A small-molecule ligand and the protein it binds are described below.
Small molecule (SMILES): CC(=O)N[C@@H]1[C@@H](O)[C@H](O)[C@@H](CO)O[C@H]1O

Binding-site contacts:
Ligand atom N2 contacts residue ASN714 of chain 1.C at 2.9 Å (h-bond).
Ligand atom O5 contacts residue ASN714 of chain 1.C at 2.4 Å (h-bond).
Ligand atom C1 contacts residue GLN1068 of chain 1.C at 4.4 Å.
Ligand atom C2 contacts residue ASN714 of chain 1.C at 2.5 Å.
Ligand atom O5 contacts residue GLN1068 of chain 1.C at 4.2 Å.
Ligand atom C8 contacts residue THR713 of chain 1.C at 4.2 Å.
Ligand atom C7 contacts residue ASN714 of chain 1.C at 3.3 Å.
Ligand atom C3 contacts residue ASN714 of chain 1.C at 3.8 Å.
Ligand atom O6 contacts residue LEU919 of chain 1.C at 4.1 Å.
Ligand atom C4 contacts residue ASN714 of chain 1.C at 4.3 Å.
Ligand atom C8 contacts residue ASN714 of chain 1.C at 4.4 Å.
Ligand atom O6 contacts residue GLN923 of chain 1.C at 3.6 Å.
Ligand atom C5 contacts residue ASN714 of chain 1.C at 3.7 Å.
Ligand atom C1 contacts residue ASN714 of chain 1.C at 1.5 Å.
Ligand atom O7 contacts residue GLN1068 of chain 1.C at 3.9 Å.
Ligand atom C6 contacts residue LEU919 of chain 1.C at 4.5 Å (hydrophobic).
Ligand atom O7 contacts residue ASN714 of chain 1.C at 3.3 Å (h-bond).
Ligand atom C5 contacts residue LEU919 of chain 1.C at 4.2 Å (hydrophobic).

Sequence of chain 1.C:
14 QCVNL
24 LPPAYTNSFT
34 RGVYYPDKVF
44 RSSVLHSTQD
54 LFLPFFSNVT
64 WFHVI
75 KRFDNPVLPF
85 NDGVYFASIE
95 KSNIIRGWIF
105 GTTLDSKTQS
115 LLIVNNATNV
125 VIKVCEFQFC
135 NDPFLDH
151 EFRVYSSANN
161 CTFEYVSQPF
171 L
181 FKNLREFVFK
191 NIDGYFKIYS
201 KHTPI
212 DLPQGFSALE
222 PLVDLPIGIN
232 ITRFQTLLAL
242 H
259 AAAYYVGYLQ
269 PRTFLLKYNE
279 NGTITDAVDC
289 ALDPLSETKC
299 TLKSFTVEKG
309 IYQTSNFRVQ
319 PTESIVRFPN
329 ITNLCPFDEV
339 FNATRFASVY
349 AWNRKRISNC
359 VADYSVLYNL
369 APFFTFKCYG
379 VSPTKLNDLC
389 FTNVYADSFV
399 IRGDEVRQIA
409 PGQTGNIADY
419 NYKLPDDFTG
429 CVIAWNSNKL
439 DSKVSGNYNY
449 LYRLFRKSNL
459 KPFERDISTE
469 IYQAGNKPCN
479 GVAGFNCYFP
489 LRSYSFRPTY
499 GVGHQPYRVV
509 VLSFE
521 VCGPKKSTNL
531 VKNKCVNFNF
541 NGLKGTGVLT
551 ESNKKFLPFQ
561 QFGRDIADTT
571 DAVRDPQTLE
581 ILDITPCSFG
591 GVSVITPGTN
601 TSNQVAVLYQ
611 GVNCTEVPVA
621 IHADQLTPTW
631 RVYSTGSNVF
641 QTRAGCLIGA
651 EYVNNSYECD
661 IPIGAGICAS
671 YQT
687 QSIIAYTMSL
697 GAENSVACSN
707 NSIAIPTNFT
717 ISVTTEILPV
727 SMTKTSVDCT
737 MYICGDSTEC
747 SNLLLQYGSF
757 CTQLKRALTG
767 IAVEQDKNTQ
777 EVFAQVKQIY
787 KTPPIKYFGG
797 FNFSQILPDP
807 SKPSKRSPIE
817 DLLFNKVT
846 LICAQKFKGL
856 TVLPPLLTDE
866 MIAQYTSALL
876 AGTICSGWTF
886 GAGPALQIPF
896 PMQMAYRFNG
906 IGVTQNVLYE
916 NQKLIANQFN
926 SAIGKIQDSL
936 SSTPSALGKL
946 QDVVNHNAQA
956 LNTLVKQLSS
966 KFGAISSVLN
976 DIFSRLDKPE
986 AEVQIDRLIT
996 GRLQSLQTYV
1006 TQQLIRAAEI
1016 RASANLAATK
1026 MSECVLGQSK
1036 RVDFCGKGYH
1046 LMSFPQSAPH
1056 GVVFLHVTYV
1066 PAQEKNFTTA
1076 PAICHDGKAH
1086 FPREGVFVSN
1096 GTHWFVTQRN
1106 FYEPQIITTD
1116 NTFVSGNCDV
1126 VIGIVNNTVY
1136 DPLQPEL